This protein binds this small molecule.
Small molecule (SMILES): O=C(/C=N/O)NCCN1CCCN(CCNC(=O)/C=N/O)CC1

Binding-site contacts:
Ligand atom C7 contacts residue TRP289 of chain 2.A at 4.1 Å (hydrophobic).
Ligand atom O1 contacts residue TYR340 of chain 2.A at 3.8 Å.
Ligand atom C9 contacts residue TYR127 of chain 2.A at 4.0 Å (hydrophobic).
Ligand atom C7 contacts residue TYR344 of chain 2.A at 4.0 Å (hydrophobic).
Ligand atom C5 contacts residue TYR127 of chain 2.A at 3.4 Å (hydrophobic).
Ligand atom O4 contacts residue GLY124 of chain 2.A at 4.2 Å.
Ligand atom O4 contacts residue GLU205 of chain 2.A at 3.4 Å (salt-bridge).
Ligand atom C1 contacts residue PHE341 of chain 2.A at 3.5 Å (hydrophobic).
Ligand atom C1 contacts residue TYR340 of chain 2.A at 3.6 Å (hydrophobic).
Ligand atom C7 contacts residue ASP77 of chain 2.A at 3.9 Å.
Ligand atom N4 contacts residue TYR75 of chain 2.A at 4.2 Å.
Ligand atom C7 contacts residue TYR75 of chain 2.A at 4.3 Å (hydrophobic).
Ligand atom N3 contacts residue PHE341 of chain 2.A at 4.2 Å.
Ligand atom N5 contacts residue LEU79 of chain 2.A at 3.9 Å.
Ligand atom N5 contacts residue TYR75 of chain 2.A at 3.6 Å (h-bond).
Ligand atom C5 contacts residue TYR340 of chain 2.A at 4.2 Å (hydrophobic).
Ligand atom O3 contacts residue TYR75 of chain 2.A at 3.5 Å (h-bond).
Ligand atom C11 contacts residue GLY124 of chain 2.A at 3.9 Å.
Ligand atom C1 contacts residue TYR344 of chain 2.A at 3.6 Å (hydrophobic).
Ligand atom C4 contacts residue TRP289 of chain 2.A at 4.0 Å (hydrophobic).
Ligand atom C8 contacts residue TYR340 of chain 2.A at 3.4 Å (hydrophobic).
Ligand atom N4 contacts residue TRP289 of chain 2.A at 3.5 Å.
Ligand atom C6 contacts residue TYR344 of chain 2.A at 3.6 Å (hydrophobic).
Ligand atom N2 contacts residue TYR127 of chain 2.A at 4.2 Å.
Ligand atom O3 contacts residue LEU79 of chain 2.A at 4.1 Å.
Ligand atom N1 contacts residue TYR340 of chain 2.A at 3.9 Å.
Ligand atom N6 contacts residue GLU205 of chain 2.A at 4.2 Å.
Ligand atom C9 contacts residue PHE300 of chain 2.A at 4.3 Å (hydrophobic).
Ligand atom C3 contacts residue TRP289 of chain 2.A at 3.9 Å (hydrophobic).
Ligand atom C2 contacts residue PHE341 of chain 2.A at 3.9 Å (hydrophobic).
Ligand atom O2 contacts residue TYR344 of chain 2.A at 4.3 Å.
Ligand atom O4 contacts residue TRP89 of chain 2.A at 3.9 Å.
Ligand atom N1 contacts residue PHE341 of chain 2.A at 4.0 Å.
Ligand atom N2 contacts residue TRP289 of chain 2.A at 3.7 Å.
Ligand atom O2 contacts residue TRP289 of chain 2.A at 4.1 Å.
Ligand atom C8 contacts residue PHE341 of chain 2.A at 3.7 Å (hydrophobic).
Ligand atom C12 contacts residue TRP289 of chain 2.A at 4.1 Å (hydrophobic).
Ligand atom C2 contacts residue TYR344 of chain 2.A at 3.7 Å (hydrophobic).
Ligand atom C3 contacts residue PHE300 of chain 2.A at 4.2 Å (hydrophobic).
Ligand atom C4 contacts residue TYR127 of chain 2.A at 3.0 Å (hydrophobic).

Sequence of chain 2.A:
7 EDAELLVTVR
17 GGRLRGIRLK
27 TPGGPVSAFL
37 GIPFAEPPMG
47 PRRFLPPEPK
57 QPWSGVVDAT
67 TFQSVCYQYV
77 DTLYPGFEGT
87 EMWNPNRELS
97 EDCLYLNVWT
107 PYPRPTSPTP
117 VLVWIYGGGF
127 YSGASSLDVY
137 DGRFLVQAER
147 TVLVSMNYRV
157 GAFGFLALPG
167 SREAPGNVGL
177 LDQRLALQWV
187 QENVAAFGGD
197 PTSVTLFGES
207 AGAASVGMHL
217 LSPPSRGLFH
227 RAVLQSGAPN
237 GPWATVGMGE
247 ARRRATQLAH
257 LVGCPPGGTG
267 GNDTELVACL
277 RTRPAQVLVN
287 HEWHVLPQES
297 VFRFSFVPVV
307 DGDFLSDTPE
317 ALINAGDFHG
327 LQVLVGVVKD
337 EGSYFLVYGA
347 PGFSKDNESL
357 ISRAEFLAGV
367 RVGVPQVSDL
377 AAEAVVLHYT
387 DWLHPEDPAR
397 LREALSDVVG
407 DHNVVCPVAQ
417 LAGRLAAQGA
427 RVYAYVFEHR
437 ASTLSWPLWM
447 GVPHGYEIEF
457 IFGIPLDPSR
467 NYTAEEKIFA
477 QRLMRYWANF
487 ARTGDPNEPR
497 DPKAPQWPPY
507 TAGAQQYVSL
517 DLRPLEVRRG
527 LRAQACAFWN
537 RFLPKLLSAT